A small-molecule ligand and the protein it binds are described below.
Small molecule (SMILES): CC(C)[C@H](NC(=O)[C@@H]1CCCN1C(=O)[C@H](CC(N)=O)NC(=O)[C@H](Cc1ccccc1)NC(=O)[C@@H](N)[C@@H](C)O)C(=O)N[C@@H](Cc1ccc(O)cc1)C(=O)N1CCC[C@H]1C(=O)N[C@@H](Cc1ccc(O)cc1)C(=O)N[C@@H](CC(=O)O)C(=O)N[C@H](C=O)[C@@H](C)O

Sequence of chain 6.A:
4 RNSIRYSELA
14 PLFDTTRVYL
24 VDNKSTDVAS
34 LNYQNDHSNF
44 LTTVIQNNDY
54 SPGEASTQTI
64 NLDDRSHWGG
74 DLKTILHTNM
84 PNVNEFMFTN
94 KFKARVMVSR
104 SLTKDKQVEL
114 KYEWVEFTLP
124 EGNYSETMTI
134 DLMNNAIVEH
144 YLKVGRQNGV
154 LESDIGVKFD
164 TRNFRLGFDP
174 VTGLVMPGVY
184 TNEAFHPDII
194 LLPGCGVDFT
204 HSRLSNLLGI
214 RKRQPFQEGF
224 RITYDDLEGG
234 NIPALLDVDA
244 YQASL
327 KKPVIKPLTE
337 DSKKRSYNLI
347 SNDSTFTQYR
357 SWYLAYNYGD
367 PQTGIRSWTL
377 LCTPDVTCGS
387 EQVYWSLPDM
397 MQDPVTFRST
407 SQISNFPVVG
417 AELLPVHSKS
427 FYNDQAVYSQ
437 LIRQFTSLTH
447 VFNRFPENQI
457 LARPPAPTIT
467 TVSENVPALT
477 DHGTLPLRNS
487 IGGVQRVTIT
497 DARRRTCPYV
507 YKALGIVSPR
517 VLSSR

Binding-site contacts:
Ligand atom CZ contacts residue HIS446 of chain 6.A at 3.7 Å.
Ligand atom CG contacts residue ARG450 of chain 6.A at 3.5 Å.
Ligand atom O contacts residue HIS446 of chain 6.A at 2.8 Å.
Ligand atom CD contacts residue ARG450 of chain 6.A at 2.9 Å.
Ligand atom CG contacts residue LYS339 of chain 6.A at 3.8 Å.
Ligand atom CG contacts residue TYR244 of chain 6.B at 3.2 Å (hydrophobic).
Ligand atom CB contacts residue LYS339 of chain 6.A at 2.9 Å.
Ligand atom O contacts residue ARG149 of chain 6.A at 2.6 Å (salt-bridge).
Ligand atom CG contacts residue PRO452 of chain 6.A at 3.5 Å (hydrophobic).
Ligand atom CA contacts residue LYS339 of chain 6.A at 3.1 Å.
Ligand atom CG contacts residue GLU155 of chain 6.A at 3.8 Å.
Ligand atom OH contacts residue THR445 of chain 6.A at 3.2 Å.
Ligand atom OD2 contacts residue LYS339 of chain 6.A at 3.6 Å.
Ligand atom N contacts residue LYS328 of chain 6.B at 3.8 Å.
Ligand atom OH contacts residue HIS446 of chain 6.A at 3.1 Å (h-bond).
Ligand atom C contacts residue HIS446 of chain 6.A at 3.4 Å.
Ligand atom CZ contacts residue THR445 of chain 6.A at 3.4 Å.
Ligand atom CZ contacts residue ASP172 of chain 6.B at 3.6 Å.
Ligand atom CG2 contacts residue LEU145 of chain 6.A at 3.8 Å (hydrophobic).
Ligand atom OH contacts residue LEU239 of chain 6.B at 3.8 Å.
Ligand atom C contacts residue ARG149 of chain 6.A at 3.8 Å.
Ligand atom CG1 contacts residue ARG450 of chain 6.A at 3.4 Å.
Ligand atom CE1 contacts residue PRO180 of chain 6.B at 3.2 Å (hydrophobic).
Ligand atom CG1 contacts residue GLU155 of chain 6.A at 3.8 Å.
Ligand atom O contacts residue ARG450 of chain 6.A at 3.3 Å (salt-bridge).
Ligand atom ND2 contacts residue GLU155 of chain 6.A at 3.1 Å (salt-bridge).
Ligand atom CE1 contacts residue ARG149 of chain 6.A at 3.6 Å.
Ligand atom CD1 contacts residue PRO180 of chain 6.B at 3.4 Å (hydrophobic).
Ligand atom CZ contacts residue ARG149 of chain 6.A at 3.8 Å.
Ligand atom CG1 contacts residue PHE451 of chain 6.A at 3.4 Å (hydrophobic).
Ligand atom CB contacts residue GLN245 of chain 6.B at 3.6 Å.
Ligand atom CE1 contacts residue THR445 of chain 6.A at 3.3 Å.
Ligand atom CE2 contacts residue MET179 of chain 6.B at 3.7 Å (hydrophobic).
Ligand atom CG2 contacts residue GLU155 of chain 6.A at 3.7 Å.
Ligand atom OH contacts residue MET179 of chain 6.B at 3.3 Å (h-bond).
Ligand atom CB contacts residue ARG450 of chain 6.A at 3.6 Å.
Ligand atom OD1 contacts residue GLU155 of chain 6.A at 3.8 Å.
Ligand atom CE2 contacts residue MET179 of chain 6.B at 3.9 Å (hydrophobic).
Ligand atom OD1 contacts residue LYS339 of chain 6.A at 2.9 Å (salt-bridge).
Ligand atom CE2 contacts residue HIS446 of chain 6.A at 3.5 Å.

Sequence of chain 6.B:
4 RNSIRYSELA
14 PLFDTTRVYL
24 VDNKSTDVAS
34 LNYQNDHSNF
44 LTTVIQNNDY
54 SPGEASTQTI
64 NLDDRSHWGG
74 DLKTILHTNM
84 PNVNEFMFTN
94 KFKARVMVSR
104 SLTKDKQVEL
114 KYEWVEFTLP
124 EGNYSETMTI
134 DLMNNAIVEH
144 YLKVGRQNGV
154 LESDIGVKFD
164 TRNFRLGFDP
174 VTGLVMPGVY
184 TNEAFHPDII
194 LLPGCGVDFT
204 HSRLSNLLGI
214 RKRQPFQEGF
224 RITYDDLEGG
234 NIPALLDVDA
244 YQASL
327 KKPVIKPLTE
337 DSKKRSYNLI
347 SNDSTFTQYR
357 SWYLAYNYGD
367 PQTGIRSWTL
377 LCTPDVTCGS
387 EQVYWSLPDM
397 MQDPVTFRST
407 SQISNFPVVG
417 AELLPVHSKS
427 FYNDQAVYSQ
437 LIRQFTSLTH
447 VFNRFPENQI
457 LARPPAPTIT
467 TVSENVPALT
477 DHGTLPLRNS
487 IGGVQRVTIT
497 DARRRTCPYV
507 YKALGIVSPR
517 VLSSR